The small molecule below binds the protein below.
Small molecule (SMILES): CC(=O)N[C@H]1[C@H](O[C@H]2[C@H](O)[C@@H](NC(C)=O)CO[C@@H]2CO)O[C@H](CO)[C@@H](O)[C@@H]1O

Binding-site contacts:
Ligand atom O6 contacts residue SER803 of chain 1.A at 4.2 Å.
Ligand atom O6 contacts residue GLN804 of chain 1.A at 3.5 Å (h-bond).
Ligand atom O5 contacts residue ASN801 of chain 1.A at 2.3 Å (h-bond).
Ligand atom C7 contacts residue ASN801 of chain 1.A at 3.8 Å.
Ligand atom C5 contacts residue SER803 of chain 1.A at 3.8 Å.
Ligand atom C3 contacts residue ASN801 of chain 1.A at 3.8 Å.
Ligand atom C2 contacts residue ASN801 of chain 1.A at 2.5 Å.
Ligand atom O5 contacts residue SER803 of chain 1.A at 3.8 Å.
Ligand atom N2 contacts residue ASN801 of chain 1.A at 3.0 Å (h-bond).
Ligand atom C4 contacts residue ASN801 of chain 1.A at 4.2 Å.
Ligand atom C1 contacts residue ASN801 of chain 1.A at 1.4 Å.
Ligand atom O7 contacts residue ASN801 of chain 1.A at 4.2 Å.
Ligand atom C5 contacts residue ASN801 of chain 1.A at 3.6 Å.
Ligand atom C1 contacts residue SER803 of chain 1.A at 3.7 Å.

Sequence of chain 1.A:
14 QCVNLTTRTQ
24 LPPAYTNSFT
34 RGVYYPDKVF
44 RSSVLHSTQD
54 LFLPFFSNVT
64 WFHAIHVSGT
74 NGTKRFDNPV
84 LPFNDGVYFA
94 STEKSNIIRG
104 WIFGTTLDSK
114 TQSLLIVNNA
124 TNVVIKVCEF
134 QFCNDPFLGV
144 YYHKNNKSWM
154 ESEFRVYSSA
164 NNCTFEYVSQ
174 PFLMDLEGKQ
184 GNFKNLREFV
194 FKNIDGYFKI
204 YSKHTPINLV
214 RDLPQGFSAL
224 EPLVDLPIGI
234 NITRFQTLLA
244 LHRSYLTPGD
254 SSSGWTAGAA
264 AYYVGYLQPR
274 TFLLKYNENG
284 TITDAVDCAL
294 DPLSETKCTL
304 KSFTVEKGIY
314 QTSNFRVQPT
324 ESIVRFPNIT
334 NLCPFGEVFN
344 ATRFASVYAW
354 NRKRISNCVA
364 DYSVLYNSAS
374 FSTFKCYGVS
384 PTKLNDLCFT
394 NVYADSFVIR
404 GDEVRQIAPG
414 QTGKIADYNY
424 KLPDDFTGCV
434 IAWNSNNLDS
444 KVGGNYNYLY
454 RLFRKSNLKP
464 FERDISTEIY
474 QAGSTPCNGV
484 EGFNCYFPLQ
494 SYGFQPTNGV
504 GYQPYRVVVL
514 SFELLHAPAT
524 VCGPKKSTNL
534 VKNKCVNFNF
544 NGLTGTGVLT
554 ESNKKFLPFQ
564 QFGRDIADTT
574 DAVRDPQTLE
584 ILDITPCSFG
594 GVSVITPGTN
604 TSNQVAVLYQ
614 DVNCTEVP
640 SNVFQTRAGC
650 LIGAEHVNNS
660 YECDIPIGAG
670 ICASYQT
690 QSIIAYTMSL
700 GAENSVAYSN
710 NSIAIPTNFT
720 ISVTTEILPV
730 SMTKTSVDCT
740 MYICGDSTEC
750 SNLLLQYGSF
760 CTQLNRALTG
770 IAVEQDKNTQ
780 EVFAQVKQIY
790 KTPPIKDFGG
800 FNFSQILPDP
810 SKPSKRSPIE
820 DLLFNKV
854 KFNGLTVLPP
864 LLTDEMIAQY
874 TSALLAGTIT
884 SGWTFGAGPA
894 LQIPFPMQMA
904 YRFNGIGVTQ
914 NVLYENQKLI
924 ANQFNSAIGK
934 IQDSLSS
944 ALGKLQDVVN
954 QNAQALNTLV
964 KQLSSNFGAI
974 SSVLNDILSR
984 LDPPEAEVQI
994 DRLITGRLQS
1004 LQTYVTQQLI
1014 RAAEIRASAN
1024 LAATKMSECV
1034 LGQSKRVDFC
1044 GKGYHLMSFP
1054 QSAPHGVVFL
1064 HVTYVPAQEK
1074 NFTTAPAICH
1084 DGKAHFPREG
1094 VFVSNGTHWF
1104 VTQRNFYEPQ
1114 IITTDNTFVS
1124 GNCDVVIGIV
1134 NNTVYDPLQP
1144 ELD